Sequence of chain 15.A:
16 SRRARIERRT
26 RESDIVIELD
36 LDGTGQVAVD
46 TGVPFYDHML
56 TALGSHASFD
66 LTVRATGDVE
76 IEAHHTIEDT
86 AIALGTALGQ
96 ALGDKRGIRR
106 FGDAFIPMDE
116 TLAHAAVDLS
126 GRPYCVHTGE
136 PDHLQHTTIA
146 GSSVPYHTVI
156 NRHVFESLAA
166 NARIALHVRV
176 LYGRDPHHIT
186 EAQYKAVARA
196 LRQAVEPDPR

Sequence of chain 18.A:
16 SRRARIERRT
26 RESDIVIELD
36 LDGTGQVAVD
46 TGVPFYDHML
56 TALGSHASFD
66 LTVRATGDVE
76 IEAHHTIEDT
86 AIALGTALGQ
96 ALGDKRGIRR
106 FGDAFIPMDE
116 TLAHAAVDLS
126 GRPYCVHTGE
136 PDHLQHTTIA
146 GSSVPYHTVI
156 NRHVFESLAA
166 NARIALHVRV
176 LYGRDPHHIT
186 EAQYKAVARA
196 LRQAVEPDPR

Sequence of chain 10.A:
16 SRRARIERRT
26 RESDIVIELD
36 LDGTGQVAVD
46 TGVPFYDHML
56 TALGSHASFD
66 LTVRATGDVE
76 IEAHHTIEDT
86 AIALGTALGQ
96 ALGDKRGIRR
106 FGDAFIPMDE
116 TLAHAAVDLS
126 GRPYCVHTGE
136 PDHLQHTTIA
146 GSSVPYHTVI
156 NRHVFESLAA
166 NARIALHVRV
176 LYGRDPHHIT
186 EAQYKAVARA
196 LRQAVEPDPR

Binding-site contacts:
Ligand atom N4 contacts residue GLU83 of chain 10.A at 3.1 Å (salt-bridge).
Ligand atom N2 contacts residue MN1 of chain 10.C at 4.4 Å.
Ligand atom C3 contacts residue MET113 of chain 18.A at 3.2 Å (hydrophobic).
Ligand atom N4 contacts residue HIS183 of chain 18.A at 3.2 Å (h-bond).
Ligand atom C5 contacts residue MET113 of chain 18.A at 3.6 Å (hydrophobic).
Ligand atom N1 contacts residue MN1 of chain 10.C at 4.3 Å.
Ligand atom C3 contacts residue GLU83 of chain 10.A at 3.6 Å.
Ligand atom C5 contacts residue GLU186 of chain 18.A at 3.9 Å.
Ligand atom C5 contacts residue HIS79 of chain 10.A at 3.2 Å.
Ligand atom C3 contacts residue ARG127 of chain 15.A at 4.2 Å.
Ligand atom N2 contacts residue HIS80 of chain 10.A at 3.5 Å (h-bond).
Ligand atom C3 contacts residue MN1 of chain 18.D at 4.2 Å.
Ligand atom N2 contacts residue MN1 of chain 18.D at 3.1 Å.
Ligand atom N1 contacts residue HIS53 of chain 18.A at 4.4 Å.
Ligand atom N4 contacts residue MN1 of chain 18.D at 4.4 Å.
Ligand atom C3 contacts residue HIS80 of chain 10.A at 4.3 Å.
Ligand atom N4 contacts residue HIS80 of chain 10.A at 4.4 Å.
Ligand atom N3A contacts residue ARG127 of chain 15.A at 3.2 Å (salt-bridge).
Ligand atom N4 contacts residue HIS79 of chain 10.A at 3.2 Å (h-bond).
Ligand atom N4 contacts residue MET113 of chain 18.A at 3.5 Å.
Ligand atom N4 contacts residue MN1 of chain 10.C at 2.2 Å.
Ligand atom N3A contacts residue GLU83 of chain 10.A at 3.6 Å (salt-bridge).
Ligand atom C5 contacts residue HIS183 of chain 18.A at 3.6 Å.
Ligand atom C3 contacts residue MN1 of chain 10.C at 3.3 Å.
Ligand atom N3A contacts residue MN1 of chain 10.C at 3.6 Å.
Ligand atom C3 contacts residue HIS183 of chain 18.A at 4.3 Å.
Ligand atom N2 contacts residue GLU186 of chain 18.A at 3.9 Å.
Ligand atom N1 contacts residue HIS182 of chain 18.A at 3.1 Å (h-bond).
Ligand atom N3A contacts residue MET113 of chain 18.A at 3.8 Å.
Ligand atom N1 contacts residue MET113 of chain 18.A at 3.5 Å.
Ligand atom C5 contacts residue GLU83 of chain 10.A at 4.0 Å.
Ligand atom N2 contacts residue MET113 of chain 18.A at 3.3 Å.
Ligand atom C5 contacts residue MN1 of chain 18.D at 3.3 Å.
Ligand atom C5 contacts residue HIS182 of chain 18.A at 3.3 Å.
Ligand atom C5 contacts residue HIS80 of chain 10.A at 3.7 Å.
Ligand atom C5 contacts residue MN1 of chain 10.C at 3.2 Å.
Ligand atom N1 contacts residue MN1 of chain 18.D at 2.2 Å.
Ligand atom N1 contacts residue GLU186 of chain 18.A at 3.1 Å (salt-bridge).
Ligand atom N1 contacts residue HIS80 of chain 10.A at 2.9 Å (h-bond).
Ligand atom N1 contacts residue HIS79 of chain 10.A at 4.4 Å.

The protein below binds the small molecule below.
Small molecule (SMILES): Nc1nc[nH]n1